The protein below binds the small molecule below.
Small molecule (SMILES): CC(=O)N[C@@H]1[C@@H](O)[C@H](O)[C@@H](CO)O[C@H]1O

Binding-site contacts:
Ligand atom N2 contacts residue ASN205 of chain 1.E at 2.9 Å (h-bond).
Ligand atom C5 contacts residue ASN167 of chain 1.E at 3.8 Å.
Ligand atom O7 contacts residue ASN205 of chain 1.E at 3.6 Å.
Ligand atom C3 contacts residue ASN205 of chain 1.E at 3.8 Å.
Ligand atom C8 contacts residue ASN205 of chain 1.E at 4.3 Å.
Ligand atom C8 contacts residue GLU204 of chain 1.E at 4.0 Å.
Ligand atom C1 contacts residue ASN167 of chain 1.E at 3.9 Å.
Ligand atom C2 contacts residue ASN205 of chain 1.E at 2.4 Å.
Ligand atom C8 contacts residue THR203 of chain 1.E at 4.1 Å.
Ligand atom C4 contacts residue ASN205 of chain 1.E at 4.2 Å.
Ligand atom C7 contacts residue ASN205 of chain 1.E at 3.4 Å.
Ligand atom O5 contacts residue ASN205 of chain 1.E at 2.3 Å (h-bond).
Ligand atom O5 contacts residue ASN167 of chain 1.E at 3.2 Å (h-bond).
Ligand atom C5 contacts residue ASN205 of chain 1.E at 3.6 Å.
Ligand atom C1 contacts residue ASN205 of chain 1.E at 1.4 Å.
Ligand atom C6 contacts residue ASN167 of chain 1.E at 3.8 Å.

Sequence of chain 1.E:
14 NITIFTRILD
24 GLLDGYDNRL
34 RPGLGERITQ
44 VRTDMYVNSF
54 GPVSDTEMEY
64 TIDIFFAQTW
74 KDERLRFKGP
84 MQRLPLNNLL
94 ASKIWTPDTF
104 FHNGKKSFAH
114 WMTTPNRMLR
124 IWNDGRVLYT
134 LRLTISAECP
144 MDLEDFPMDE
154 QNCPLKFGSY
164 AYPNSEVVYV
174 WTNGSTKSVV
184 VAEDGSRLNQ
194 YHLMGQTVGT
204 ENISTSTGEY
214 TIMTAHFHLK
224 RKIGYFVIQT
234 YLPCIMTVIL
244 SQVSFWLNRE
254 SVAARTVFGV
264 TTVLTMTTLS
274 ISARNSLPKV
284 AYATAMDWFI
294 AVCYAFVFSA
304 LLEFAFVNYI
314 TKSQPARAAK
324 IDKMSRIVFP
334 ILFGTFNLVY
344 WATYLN